The small molecule below binds the protein below.
Small molecule (SMILES): CC(=O)N1CCC[C@@H](N(CC2CCCCC2)C2CCC(O)CC2)C1

Sequence of chain 2.A:
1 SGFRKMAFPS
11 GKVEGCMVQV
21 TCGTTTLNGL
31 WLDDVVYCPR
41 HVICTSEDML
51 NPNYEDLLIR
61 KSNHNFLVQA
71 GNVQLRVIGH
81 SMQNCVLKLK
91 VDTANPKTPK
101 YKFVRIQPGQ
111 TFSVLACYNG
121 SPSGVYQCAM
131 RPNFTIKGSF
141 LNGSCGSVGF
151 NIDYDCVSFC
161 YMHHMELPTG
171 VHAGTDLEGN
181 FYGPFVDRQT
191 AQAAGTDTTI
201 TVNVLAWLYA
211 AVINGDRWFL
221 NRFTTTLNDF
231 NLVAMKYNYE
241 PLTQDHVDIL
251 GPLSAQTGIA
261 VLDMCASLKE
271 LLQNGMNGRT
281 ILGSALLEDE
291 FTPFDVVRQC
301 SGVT

Binding-site contacts:
Ligand atom C16 contacts residue LEU27 of chain 2.A at 4.2 Å (hydrophobic).
Ligand atom C17 contacts residue CYS145 of chain 2.A at 3.6 Å (hydrophobic).
Ligand atom C16 contacts residue THR26 of chain 2.A at 3.9 Å.
Ligand atom C18 contacts residue CYS145 of chain 2.A at 2.7 Å (hydrophobic).
Ligand atom O1 contacts residue CYS145 of chain 2.A at 3.0 Å (h-bond).
Ligand atom C17 contacts residue HIS41 of chain 2.A at 3.5 Å.
Ligand atom C5 contacts residue MET49 of chain 2.A at 4.4 Å (hydrophobic).
Ligand atom C15 contacts residue THR26 of chain 2.A at 4.3 Å.
Ligand atom O1 contacts residue GLY143 of chain 2.A at 2.9 Å (h-bond).
Ligand atom N1 contacts residue HIS41 of chain 2.A at 3.9 Å.
Ligand atom C18 contacts residue GLY143 of chain 2.A at 3.7 Å.
Ligand atom C9 contacts residue HIS41 of chain 2.A at 3.8 Å.
Ligand atom C8 contacts residue MET49 of chain 2.A at 3.9 Å (hydrophobic).
Ligand atom C19 contacts residue GLY143 of chain 2.A at 4.4 Å.
Ligand atom C11 contacts residue HIS41 of chain 2.A at 3.7 Å.
Ligand atom C9 contacts residue ASP187 of chain 2.A at 4.2 Å.
Ligand atom C18 contacts residue SER144 of chain 2.A at 4.3 Å.
Ligand atom N1 contacts residue CYS145 of chain 2.A at 3.4 Å (h-bond).
Ligand atom C10 contacts residue GLN189 of chain 2.A at 4.1 Å.
Ligand atom C19 contacts residue HIS41 of chain 2.A at 4.4 Å.
Ligand atom C11 contacts residue MET165 of chain 2.A at 4.2 Å (hydrophobic).
Ligand atom C15 contacts residue THR25 of chain 2.A at 4.0 Å.
Ligand atom C11 contacts residue HIS164 of chain 2.A at 4.0 Å.
Ligand atom C18 contacts residue HIS41 of chain 2.A at 4.4 Å.
Ligand atom O1 contacts residue LEU27 of chain 2.A at 4.1 Å.
Ligand atom C19 contacts residue CYS145 of chain 2.A at 1.8 Å (hydrophobic).
Ligand atom C9 contacts residue TYR54 of chain 2.A at 4.2 Å (hydrophobic).
Ligand atom C7 contacts residue HIS41 of chain 2.A at 4.1 Å.
Ligand atom O1 contacts residue ASN142 of chain 2.A at 4.2 Å.
Ligand atom C15 contacts residue ASN142 of chain 2.A at 4.4 Å.
Ligand atom C4 contacts residue GLN189 of chain 2.A at 4.0 Å.
Ligand atom C1 contacts residue ASN142 of chain 2.A at 3.4 Å.
Ligand atom C10 contacts residue ASP187 of chain 2.A at 4.0 Å.
Ligand atom C9 contacts residue CYS44 of chain 2.A at 3.9 Å (hydrophobic).
Ligand atom C10 contacts residue HIS41 of chain 2.A at 4.3 Å.
Ligand atom C8 contacts residue CYS44 of chain 2.A at 3.7 Å (hydrophobic).
Ligand atom O1 contacts residue SER144 of chain 2.A at 3.4 Å (h-bond).
Ligand atom C2 contacts residue ASN142 of chain 2.A at 3.2 Å.
Ligand atom C16 contacts residue THR25 of chain 2.A at 4.1 Å.
Ligand atom C10 contacts residue ARG188 of chain 2.A at 4.0 Å.